Sequence of chain 1.A:
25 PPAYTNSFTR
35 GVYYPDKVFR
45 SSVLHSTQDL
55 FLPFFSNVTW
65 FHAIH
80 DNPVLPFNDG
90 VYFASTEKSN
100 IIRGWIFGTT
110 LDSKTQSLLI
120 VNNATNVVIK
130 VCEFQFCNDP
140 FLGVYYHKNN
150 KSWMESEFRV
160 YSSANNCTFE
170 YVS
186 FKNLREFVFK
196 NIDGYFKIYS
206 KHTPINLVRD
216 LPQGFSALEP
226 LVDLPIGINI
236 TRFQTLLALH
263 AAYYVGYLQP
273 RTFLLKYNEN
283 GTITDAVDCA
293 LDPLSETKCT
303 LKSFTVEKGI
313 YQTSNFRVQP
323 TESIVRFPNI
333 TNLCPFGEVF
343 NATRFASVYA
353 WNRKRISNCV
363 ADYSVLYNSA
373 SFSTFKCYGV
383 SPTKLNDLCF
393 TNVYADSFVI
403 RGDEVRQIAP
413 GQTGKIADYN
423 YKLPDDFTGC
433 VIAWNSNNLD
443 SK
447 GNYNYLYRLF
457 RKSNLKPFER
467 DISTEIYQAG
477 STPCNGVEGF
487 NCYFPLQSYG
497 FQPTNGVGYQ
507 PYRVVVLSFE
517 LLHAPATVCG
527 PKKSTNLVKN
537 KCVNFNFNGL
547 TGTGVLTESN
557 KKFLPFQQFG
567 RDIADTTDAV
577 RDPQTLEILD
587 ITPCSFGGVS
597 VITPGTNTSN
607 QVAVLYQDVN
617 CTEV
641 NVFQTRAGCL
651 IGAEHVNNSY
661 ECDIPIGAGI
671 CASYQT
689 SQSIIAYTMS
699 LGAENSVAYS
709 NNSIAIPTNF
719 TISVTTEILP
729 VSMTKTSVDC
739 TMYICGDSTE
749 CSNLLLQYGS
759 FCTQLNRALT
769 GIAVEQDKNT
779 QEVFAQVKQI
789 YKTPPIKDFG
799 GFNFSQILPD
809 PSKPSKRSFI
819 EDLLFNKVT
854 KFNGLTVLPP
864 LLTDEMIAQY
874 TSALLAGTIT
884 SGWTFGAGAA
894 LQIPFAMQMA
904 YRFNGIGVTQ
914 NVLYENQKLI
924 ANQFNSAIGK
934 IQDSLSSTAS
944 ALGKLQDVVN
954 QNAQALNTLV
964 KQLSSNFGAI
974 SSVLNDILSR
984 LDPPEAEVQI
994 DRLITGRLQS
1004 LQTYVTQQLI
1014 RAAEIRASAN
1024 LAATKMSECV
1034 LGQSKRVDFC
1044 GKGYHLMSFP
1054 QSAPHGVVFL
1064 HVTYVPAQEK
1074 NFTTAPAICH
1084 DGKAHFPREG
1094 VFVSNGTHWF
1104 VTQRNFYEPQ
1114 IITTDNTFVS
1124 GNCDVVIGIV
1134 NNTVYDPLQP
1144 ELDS

Binding-site contacts:
Ligand atom O3 contacts residue ASN370 of chain 1.A at 3.4 Å (h-bond).
Ligand atom C7 contacts residue ASN343 of chain 1.A at 3.6 Å.
Ligand atom C8 contacts residue GLY339 of chain 1.A at 3.5 Å.
Ligand atom C7 contacts residue GLY339 of chain 1.A at 3.6 Å.
Ligand atom C3 contacts residue SER371 of chain 1.A at 3.5 Å.
Ligand atom O3 contacts residue SER371 of chain 1.A at 4.2 Å.
Ligand atom C1 contacts residue ASN343 of chain 1.A at 1.4 Å.
Ligand atom C3 contacts residue ASN370 of chain 1.A at 3.6 Å.
Ligand atom O7 contacts residue GLY339 of chain 1.A at 3.1 Å.
Ligand atom C4 contacts residue SER371 of chain 1.A at 4.1 Å.
Ligand atom C5 contacts residue SER371 of chain 1.A at 4.2 Å.
Ligand atom C8 contacts residue LEU368 of chain 1.A at 3.6 Å (hydrophobic).
Ligand atom C3 contacts residue ASN343 of chain 1.A at 3.7 Å.
Ligand atom O4 contacts residue ASN370 of chain 1.A at 3.2 Å (h-bond).
Ligand atom C2 contacts residue ASN343 of chain 1.A at 2.4 Å.
Ligand atom N2 contacts residue ASN343 of chain 1.A at 2.9 Å (h-bond).
Ligand atom C2 contacts residue SER371 of chain 1.A at 4.3 Å.
Ligand atom C4 contacts residue ASN343 of chain 1.A at 4.1 Å.
Ligand atom C8 contacts residue PHE342 of chain 1.A at 3.6 Å (hydrophobic).
Ligand atom O5 contacts residue ASN343 of chain 1.A at 2.3 Å (h-bond).
Ligand atom C5 contacts residue ASN343 of chain 1.A at 3.6 Å.
Ligand atom C8 contacts residue PHE338 of chain 1.A at 4.0 Å (hydrophobic).
Ligand atom O3 contacts residue VAL367 of chain 1.A at 3.2 Å.
Ligand atom O7 contacts residue VAL367 of chain 1.A at 4.5 Å.
Ligand atom N2 contacts residue SER371 of chain 1.A at 4.3 Å.
Ligand atom O4 contacts residue SER371 of chain 1.A at 3.9 Å.
Ligand atom C4 contacts residue ASN370 of chain 1.A at 4.0 Å.
Ligand atom O7 contacts residue ASN343 of chain 1.A at 3.9 Å.

This protein binds this small molecule.
Small molecule (SMILES): CC(=O)N[C@@H]1[C@@H](O)[C@H](O)[C@@H](CO)O[C@H]1O